Sequence of chain 1.A:
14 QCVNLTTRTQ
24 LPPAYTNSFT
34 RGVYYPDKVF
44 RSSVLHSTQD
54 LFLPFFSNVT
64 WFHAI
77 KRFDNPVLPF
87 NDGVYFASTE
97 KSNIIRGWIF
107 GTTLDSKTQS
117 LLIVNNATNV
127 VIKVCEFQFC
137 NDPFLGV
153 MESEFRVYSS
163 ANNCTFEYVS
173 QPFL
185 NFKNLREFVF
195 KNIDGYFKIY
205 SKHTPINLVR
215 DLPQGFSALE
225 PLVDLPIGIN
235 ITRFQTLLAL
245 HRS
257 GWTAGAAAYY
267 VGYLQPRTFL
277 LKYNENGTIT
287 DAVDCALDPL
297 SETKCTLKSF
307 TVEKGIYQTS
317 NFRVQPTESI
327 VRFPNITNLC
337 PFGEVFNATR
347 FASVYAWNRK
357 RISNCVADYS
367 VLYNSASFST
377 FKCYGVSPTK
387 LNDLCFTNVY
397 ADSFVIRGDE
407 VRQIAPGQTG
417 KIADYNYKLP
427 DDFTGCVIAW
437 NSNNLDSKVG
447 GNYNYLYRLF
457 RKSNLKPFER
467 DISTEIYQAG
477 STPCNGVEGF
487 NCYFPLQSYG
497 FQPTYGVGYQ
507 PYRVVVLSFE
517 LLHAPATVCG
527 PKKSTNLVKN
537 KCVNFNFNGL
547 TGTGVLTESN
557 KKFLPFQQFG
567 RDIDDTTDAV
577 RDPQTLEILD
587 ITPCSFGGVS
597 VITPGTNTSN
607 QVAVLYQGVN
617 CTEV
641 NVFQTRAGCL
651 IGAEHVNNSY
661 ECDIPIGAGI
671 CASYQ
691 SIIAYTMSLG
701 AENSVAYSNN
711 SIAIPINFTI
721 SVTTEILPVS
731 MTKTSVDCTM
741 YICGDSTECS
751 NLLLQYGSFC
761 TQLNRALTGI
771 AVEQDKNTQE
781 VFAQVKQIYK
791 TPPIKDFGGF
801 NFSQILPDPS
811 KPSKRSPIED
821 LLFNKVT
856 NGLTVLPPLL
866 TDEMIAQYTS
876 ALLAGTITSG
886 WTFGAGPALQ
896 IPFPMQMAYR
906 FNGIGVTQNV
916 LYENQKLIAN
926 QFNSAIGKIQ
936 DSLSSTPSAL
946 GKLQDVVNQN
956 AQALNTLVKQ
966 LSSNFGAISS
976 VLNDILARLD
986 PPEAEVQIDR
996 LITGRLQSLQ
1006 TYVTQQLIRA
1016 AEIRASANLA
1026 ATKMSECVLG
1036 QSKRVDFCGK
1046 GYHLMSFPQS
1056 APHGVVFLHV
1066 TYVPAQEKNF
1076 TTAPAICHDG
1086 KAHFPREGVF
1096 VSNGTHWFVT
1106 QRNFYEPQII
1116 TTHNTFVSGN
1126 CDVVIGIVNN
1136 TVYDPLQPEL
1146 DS

Binding-site contacts:
Ligand atom C4 contacts residue ASN234 of chain 1.A at 4.2 Å.
Ligand atom C5 contacts residue THR236 of chain 1.A at 4.0 Å.
Ligand atom C1 contacts residue ASN234 of chain 1.A at 1.4 Å.
Ligand atom O5 contacts residue ASN234 of chain 1.A at 2.3 Å (h-bond).
Ligand atom O7 contacts residue ASN234 of chain 1.A at 3.0 Å (h-bond).
Ligand atom C1 contacts residue THR108 of chain 1.A at 4.3 Å.
Ligand atom C3 contacts residue ASN234 of chain 1.A at 3.8 Å.
Ligand atom C8 contacts residue GLU465 of chain 1.C at 3.4 Å.
Ligand atom O6 contacts residue THR236 of chain 1.A at 3.4 Å (h-bond).
Ligand atom N2 contacts residue ASN234 of chain 1.A at 2.9 Å (h-bond).
Ligand atom O5 contacts residue THR236 of chain 1.A at 3.9 Å.
Ligand atom C2 contacts residue ASN234 of chain 1.A at 2.4 Å.
Ligand atom C7 contacts residue GLU465 of chain 1.C at 4.1 Å.
Ligand atom C7 contacts residue ASN234 of chain 1.A at 3.2 Å.
Ligand atom C8 contacts residue ASN234 of chain 1.A at 4.4 Å.
Ligand atom O7 contacts residue GLU465 of chain 1.C at 4.2 Å.
Ligand atom C1 contacts residue THR236 of chain 1.A at 4.3 Å.
Ligand atom C6 contacts residue THR236 of chain 1.A at 4.3 Å.
Ligand atom O6 contacts residue THR108 of chain 1.A at 3.5 Å.
Ligand atom C5 contacts residue ASN234 of chain 1.A at 3.7 Å.
Ligand atom O5 contacts residue THR108 of chain 1.A at 3.7 Å.

Sequence of chain 1.C:
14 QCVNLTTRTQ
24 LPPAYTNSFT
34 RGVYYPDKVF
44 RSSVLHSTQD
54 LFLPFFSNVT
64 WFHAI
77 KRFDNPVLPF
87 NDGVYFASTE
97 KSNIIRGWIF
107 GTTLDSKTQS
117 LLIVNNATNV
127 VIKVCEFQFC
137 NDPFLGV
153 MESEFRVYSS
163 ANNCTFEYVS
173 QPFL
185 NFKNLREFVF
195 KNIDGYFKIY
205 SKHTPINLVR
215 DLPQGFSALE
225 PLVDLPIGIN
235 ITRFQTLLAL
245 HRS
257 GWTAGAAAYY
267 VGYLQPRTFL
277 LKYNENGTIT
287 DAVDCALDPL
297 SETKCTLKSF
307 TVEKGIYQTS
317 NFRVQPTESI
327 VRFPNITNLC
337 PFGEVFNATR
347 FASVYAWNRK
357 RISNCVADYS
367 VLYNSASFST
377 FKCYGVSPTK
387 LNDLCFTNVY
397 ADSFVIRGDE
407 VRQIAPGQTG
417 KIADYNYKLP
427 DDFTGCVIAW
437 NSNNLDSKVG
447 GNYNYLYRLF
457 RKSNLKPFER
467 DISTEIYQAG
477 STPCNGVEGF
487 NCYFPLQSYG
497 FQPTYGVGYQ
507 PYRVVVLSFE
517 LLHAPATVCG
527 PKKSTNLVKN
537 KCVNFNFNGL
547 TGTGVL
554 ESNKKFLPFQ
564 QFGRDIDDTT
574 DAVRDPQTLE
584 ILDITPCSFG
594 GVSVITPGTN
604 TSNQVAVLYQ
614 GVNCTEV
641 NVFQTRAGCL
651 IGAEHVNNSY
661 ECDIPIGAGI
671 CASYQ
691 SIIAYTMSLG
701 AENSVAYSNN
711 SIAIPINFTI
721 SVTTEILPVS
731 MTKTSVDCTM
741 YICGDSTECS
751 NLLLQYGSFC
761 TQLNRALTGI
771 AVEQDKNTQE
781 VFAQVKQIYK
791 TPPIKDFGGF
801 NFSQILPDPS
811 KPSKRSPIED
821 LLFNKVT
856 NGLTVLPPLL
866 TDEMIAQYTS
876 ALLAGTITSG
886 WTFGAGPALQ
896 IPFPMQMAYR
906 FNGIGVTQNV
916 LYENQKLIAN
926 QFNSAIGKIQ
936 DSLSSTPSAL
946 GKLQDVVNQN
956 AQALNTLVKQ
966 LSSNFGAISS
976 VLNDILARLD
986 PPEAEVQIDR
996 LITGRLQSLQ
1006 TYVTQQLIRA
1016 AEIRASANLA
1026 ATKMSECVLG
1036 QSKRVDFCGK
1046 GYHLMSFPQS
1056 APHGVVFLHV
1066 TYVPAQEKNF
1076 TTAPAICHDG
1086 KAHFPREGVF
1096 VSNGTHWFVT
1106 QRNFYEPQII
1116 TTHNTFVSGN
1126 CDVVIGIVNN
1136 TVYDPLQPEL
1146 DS

A small-molecule ligand and the protein it binds are described below.
Small molecule (SMILES): CC(=O)N[C@@H]1[C@@H](O)[C@H](O)[C@@H](CO)O[C@H]1O